The small molecule below binds the protein below.
Small molecule (SMILES): Cc1cc(CCCOc2c(C)cc(-c3noc(C(F)(F)F)n3)cc2C)on1

Binding-site contacts:
Ligand atom F1 contacts residue ALA166 of chain 26.A at 3.6 Å.
Ligand atom F3 contacts residue VAL168 of chain 26.A at 3.0 Å.
Ligand atom O1A contacts residue PHE179 of chain 26.A at 3.3 Å.
Ligand atom F3 contacts residue PHE179 of chain 26.A at 3.0 Å.
Ligand atom N1A contacts residue PHE179 of chain 26.A at 3.6 Å.
Ligand atom F2 contacts residue ALA166 of chain 26.A at 3.5 Å.
Ligand atom N2 contacts residue MET214 of chain 26.A at 3.8 Å.
Ligand atom CM6 contacts residue LEU184 of chain 26.A at 3.4 Å (hydrophobic).
Ligand atom C3A contacts residue PHE179 of chain 26.A at 3.1 Å (hydrophobic).
Ligand atom C4 contacts residue TYR190 of chain 26.A at 3.6 Å (hydrophobic).
Ligand atom CM4 contacts residue PHE179 of chain 26.A at 3.5 Å (hydrophobic).
Ligand atom CM6 contacts residue LEU181 of chain 26.A at 3.5 Å (hydrophobic).
Ligand atom O1A contacts residue LEU217 of chain 26.A at 3.0 Å.
Ligand atom CM2 contacts residue ILE77 of chain 26.A at 3.1 Å (hydrophobic).
Ligand atom O1A contacts residue MET124 of chain 26.A at 3.2 Å.
Ligand atom O1B contacts residue ILE98 of chain 26.A at 3.3 Å.
Ligand atom F2 contacts residue MET143 of chain 26.A at 3.3 Å.
Ligand atom C6B contacts residue LEU181 of chain 26.A at 3.3 Å (hydrophobic).
Ligand atom N3A contacts residue TYR144 of chain 26.A at 3.5 Å.
Ligand atom C2B contacts residue ILE98 of chain 26.A at 3.7 Å (hydrophobic).
Ligand atom C1B contacts residue ILE98 of chain 26.A at 3.4 Å (hydrophobic).
Ligand atom F3 contacts residue TYR142 of chain 26.A at 3.8 Å.
Ligand atom N3A contacts residue PHE179 of chain 26.A at 3.4 Å.
Ligand atom C6B contacts residue ILE98 of chain 26.A at 3.7 Å (hydrophobic).
Ligand atom C5B contacts residue LEU181 of chain 26.A at 3.5 Å (hydrophobic).
Ligand atom CM3 contacts residue ASN212 of chain 26.A at 3.5 Å.
Ligand atom C3A contacts residue LEU217 of chain 26.A at 3.6 Å (hydrophobic).
Ligand atom C5B contacts residue ILE98 of chain 26.A at 3.5 Å (hydrophobic).
Ligand atom F1 contacts residue TYR144 of chain 26.A at 3.3 Å.
Ligand atom F2 contacts residue TYR142 of chain 26.A at 2.8 Å.
Ligand atom F1 contacts residue PHE179 of chain 26.A at 3.8 Å.
Ligand atom C4B contacts residue ILE98 of chain 26.A at 3.8 Å (hydrophobic).
Ligand atom CM4 contacts residue TYR144 of chain 26.A at 3.8 Å (hydrophobic).
Ligand atom N1A contacts residue MET124 of chain 26.A at 3.5 Å.
Ligand atom C2A contacts residue PHE179 of chain 26.A at 3.6 Å (hydrophobic).
Ligand atom O1 contacts residue MET214 of chain 26.A at 3.5 Å (h-bond).
Ligand atom F2 contacts residue TYR144 of chain 26.A at 3.0 Å.
Ligand atom N1A contacts residue LEU217 of chain 26.A at 3.3 Å.
Ligand atom C4 contacts residue LEU100 of chain 26.A at 3.7 Å (hydrophobic).
Ligand atom CM2 contacts residue ILE122 of chain 26.A at 3.8 Å (hydrophobic).

Sequence of chain 26.A:
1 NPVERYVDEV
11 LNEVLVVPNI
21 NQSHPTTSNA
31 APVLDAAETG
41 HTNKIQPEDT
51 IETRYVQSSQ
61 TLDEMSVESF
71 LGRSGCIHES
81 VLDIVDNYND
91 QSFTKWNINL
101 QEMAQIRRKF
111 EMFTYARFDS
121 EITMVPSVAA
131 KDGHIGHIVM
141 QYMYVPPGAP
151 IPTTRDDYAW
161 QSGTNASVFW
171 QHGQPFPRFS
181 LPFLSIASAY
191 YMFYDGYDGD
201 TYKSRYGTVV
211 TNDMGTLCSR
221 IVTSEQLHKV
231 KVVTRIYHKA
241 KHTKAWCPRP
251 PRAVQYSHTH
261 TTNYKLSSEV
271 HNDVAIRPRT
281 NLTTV